Sequence of chain 15.C:
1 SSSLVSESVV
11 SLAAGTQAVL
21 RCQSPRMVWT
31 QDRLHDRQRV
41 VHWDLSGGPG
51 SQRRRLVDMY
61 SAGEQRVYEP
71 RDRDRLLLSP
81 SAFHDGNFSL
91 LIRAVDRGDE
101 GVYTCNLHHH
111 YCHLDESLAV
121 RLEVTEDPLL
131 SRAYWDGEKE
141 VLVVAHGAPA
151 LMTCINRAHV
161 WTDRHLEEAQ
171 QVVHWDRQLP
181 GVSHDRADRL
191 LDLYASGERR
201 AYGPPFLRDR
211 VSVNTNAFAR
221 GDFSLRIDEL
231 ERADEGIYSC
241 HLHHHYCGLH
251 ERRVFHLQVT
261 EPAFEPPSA

Binding-site contacts:
Ligand atom C5 contacts residue SER79 of chain 15.C at 4.3 Å.
Ligand atom C7 contacts residue ASN87 of chain 15.C at 3.9 Å.
Ligand atom C5 contacts residue ASN87 of chain 15.C at 3.7 Å.
Ligand atom C6 contacts residue SER79 of chain 15.C at 3.6 Å.
Ligand atom O6 contacts residue SER79 of chain 15.C at 2.5 Å (h-bond).
Ligand atom O6 contacts residue LEU91 of chain 15.C at 3.9 Å.
Ligand atom C8 contacts residue ILE155 of chain 15.C at 3.7 Å (hydrophobic).
Ligand atom N2 contacts residue ASN87 of chain 15.C at 2.9 Å (h-bond).
Ligand atom C4 contacts residue ASN87 of chain 15.C at 4.2 Å.
Ligand atom C2 contacts residue ASN87 of chain 15.C at 2.5 Å.
Ligand atom C3 contacts residue ASN87 of chain 15.C at 3.8 Å.
Ligand atom O5 contacts residue SER79 of chain 15.C at 3.8 Å.
Ligand atom C1 contacts residue ASN87 of chain 15.C at 1.4 Å.
Ligand atom O7 contacts residue ASN87 of chain 15.C at 4.4 Å.
Ligand atom O5 contacts residue ASN87 of chain 15.C at 2.4 Å (h-bond).

The small molecule below binds the protein below.
Small molecule (SMILES): CC(=O)N[C@@H]1[C@@H](O)[C@H](O)[C@@H](CO)O[C@H]1O